Sequence of chain 14.C:
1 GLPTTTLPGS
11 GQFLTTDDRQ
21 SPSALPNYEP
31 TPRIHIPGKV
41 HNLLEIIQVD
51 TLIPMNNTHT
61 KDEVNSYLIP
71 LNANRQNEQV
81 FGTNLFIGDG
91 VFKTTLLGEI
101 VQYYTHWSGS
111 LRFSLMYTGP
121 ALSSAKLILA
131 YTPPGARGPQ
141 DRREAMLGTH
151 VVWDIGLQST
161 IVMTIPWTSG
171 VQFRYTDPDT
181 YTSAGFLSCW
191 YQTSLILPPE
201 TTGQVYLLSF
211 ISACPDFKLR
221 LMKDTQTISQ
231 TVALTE

This small molecule binds to this protein.
Small molecule (SMILES): Cc1cc(CCCCCOc2ccc(C3=NCCO3)cc2)on1

Sequence of chain 14.A:
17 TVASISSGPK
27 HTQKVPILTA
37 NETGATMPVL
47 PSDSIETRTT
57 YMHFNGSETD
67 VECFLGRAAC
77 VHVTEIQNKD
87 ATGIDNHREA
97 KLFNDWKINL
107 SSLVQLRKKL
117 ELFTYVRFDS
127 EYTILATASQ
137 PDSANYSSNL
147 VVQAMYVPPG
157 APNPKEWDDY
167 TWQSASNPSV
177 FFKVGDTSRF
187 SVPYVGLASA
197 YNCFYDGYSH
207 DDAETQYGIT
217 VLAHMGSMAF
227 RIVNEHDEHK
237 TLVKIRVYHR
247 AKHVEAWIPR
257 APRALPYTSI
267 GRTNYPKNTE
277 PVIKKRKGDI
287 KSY

Binding-site contacts:
Ligand atom N2 contacts residue MET221 of chain 14.A at 3.3 Å (h-bond).
Ligand atom C3B contacts residue TYR152 of chain 14.A at 3.7 Å (hydrophobic).
Ligand atom C5B contacts residue PHE186 of chain 14.A at 3.9 Å (hydrophobic).
Ligand atom C4B contacts residue TYR152 of chain 14.A at 3.8 Å (hydrophobic).
Ligand atom C2A contacts residue PHE186 of chain 14.A at 3.3 Å (hydrophobic).
Ligand atom C4C contacts residue VAL191 of chain 14.A at 3.0 Å (hydrophobic).
Ligand atom C1B contacts residue TYR128 of chain 14.A at 3.6 Å (hydrophobic).
Ligand atom C1C contacts residue TYR128 of chain 14.A at 3.9 Å (hydrophobic).
Ligand atom N3A contacts residue PRO174 of chain 14.A at 3.7 Å.
Ligand atom C2A contacts residue TYR152 of chain 14.A at 3.6 Å (hydrophobic).
Ligand atom C5A contacts residue ALA150 of chain 14.A at 4.0 Å (hydrophobic).
Ligand atom C5 contacts residue MET221 of chain 14.A at 3.6 Å (hydrophobic).
Ligand atom C5A contacts residue PHE186 of chain 14.A at 3.5 Å (hydrophobic).
Ligand atom C1C contacts residue LEU106 of chain 14.A at 4.0 Å (hydrophobic).
Ligand atom C1B contacts residue ILE104 of chain 14.A at 4.0 Å (hydrophobic).
Ligand atom N3A contacts residue ALA24 of chain 14.C at 3.8 Å.
Ligand atom O1A contacts residue PHE186 of chain 14.A at 3.0 Å.
Ligand atom C4C contacts residue VAL188 of chain 14.A at 3.7 Å (hydrophobic).
Ligand atom C1C contacts residue MET221 of chain 14.A at 4.0 Å (hydrophobic).
Ligand atom N3A contacts residue PHE186 of chain 14.A at 4.0 Å.
Ligand atom C1B contacts residue VAL188 of chain 14.A at 3.8 Å (hydrophobic).
Ligand atom C5A contacts residue VAL176 of chain 14.A at 3.6 Å (hydrophobic).
Ligand atom C3C contacts residue TYR128 of chain 14.A at 3.4 Å (hydrophobic).
Ligand atom C4 contacts residue LEU106 of chain 14.A at 3.5 Å (hydrophobic).
Ligand atom C6B contacts residue TYR128 of chain 14.A at 3.3 Å (hydrophobic).
Ligand atom C2B contacts residue VAL188 of chain 14.A at 3.5 Å (hydrophobic).
Ligand atom O1B contacts residue ILE104 of chain 14.A at 3.9 Å.
Ligand atom C6B contacts residue ILE104 of chain 14.A at 3.6 Å (hydrophobic).
Ligand atom O1 contacts residue MET221 of chain 14.A at 2.5 Å (h-bond).
Ligand atom C5C contacts residue VAL188 of chain 14.A at 4.1 Å (hydrophobic).
Ligand atom C4A contacts residue PRO174 of chain 14.A at 3.1 Å (hydrophobic).
Ligand atom C4B contacts residue PHE186 of chain 14.A at 3.6 Å (hydrophobic).
Ligand atom O1B contacts residue TYR128 of chain 14.A at 3.4 Å (h-bond).
Ligand atom C5C contacts residue VAL191 of chain 14.A at 3.8 Å (hydrophobic).
Ligand atom C2C contacts residue TYR197 of chain 14.A at 3.7 Å (hydrophobic).
Ligand atom C5B contacts residue MET224 of chain 14.A at 3.8 Å (hydrophobic).
Ligand atom C3B contacts residue VAL188 of chain 14.A at 3.8 Å (hydrophobic).
Ligand atom N3A contacts residue TYR152 of chain 14.A at 3.5 Å.
Ligand atom C2C contacts residue MET221 of chain 14.A at 4.0 Å (hydrophobic).
Ligand atom C5B contacts residue TYR128 of chain 14.A at 4.0 Å (hydrophobic).